Sequence of chain 1.B:
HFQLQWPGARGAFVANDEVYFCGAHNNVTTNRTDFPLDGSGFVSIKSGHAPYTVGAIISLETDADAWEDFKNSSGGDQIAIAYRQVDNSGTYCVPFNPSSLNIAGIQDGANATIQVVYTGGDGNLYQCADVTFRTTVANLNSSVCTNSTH

This protein binds this small molecule.
Small molecule (SMILES): CC(=O)N[C@@H]1[C@@H](O)[C@H](O)[C@@H](CO)O[C@H]1O

Binding-site contacts:
Ligand atom C8 contacts residue GLY8 of chain 1.B at 3.7 Å.
Ligand atom C8 contacts residue ALA9 of chain 1.B at 3.9 Å (hydrophobic).
Ligand atom C5 contacts residue ASN31 of chain 1.B at 3.6 Å.
Ligand atom O5 contacts residue ARG10 of chain 1.B at 4.3 Å.
Ligand atom C2 contacts residue ASN31 of chain 1.B at 2.5 Å.
Ligand atom C5 contacts residue ARG10 of chain 1.B at 3.6 Å.
Ligand atom N2 contacts residue ALA9 of chain 1.B at 3.5 Å (h-bond).
Ligand atom O5 contacts residue ASN31 of chain 1.B at 2.4 Å (h-bond).
Ligand atom C7 contacts residue ALA9 of chain 1.B at 4.2 Å (hydrophobic).
Ligand atom O4 contacts residue ALA12 of chain 1.B at 4.3 Å.
Ligand atom C2 contacts residue ARG10 of chain 1.B at 4.2 Å.
Ligand atom C1 contacts residue ARG10 of chain 1.B at 4.0 Å.
Ligand atom C7 contacts residue ASN31 of chain 1.B at 3.5 Å.
Ligand atom C3 contacts residue ASN31 of chain 1.B at 3.8 Å.
Ligand atom N2 contacts residue ASN31 of chain 1.B at 3.0 Å (h-bond).
Ligand atom N2 contacts residue ARG10 of chain 1.B at 4.4 Å.
Ligand atom O4 contacts residue GLY11 of chain 1.B at 3.6 Å.
Ligand atom C4 contacts residue ASN31 of chain 1.B at 4.2 Å.
Ligand atom C3 contacts residue ALA9 of chain 1.B at 4.1 Å (hydrophobic).
Ligand atom C8 contacts residue THR33 of chain 1.B at 3.7 Å.
Ligand atom C4 contacts residue ARG10 of chain 1.B at 3.9 Å.
Ligand atom C8 contacts residue ASN31 of chain 1.B at 4.2 Å.
Ligand atom C3 contacts residue GLY11 of chain 1.B at 4.4 Å.
Ligand atom C3 contacts residue ARG10 of chain 1.B at 3.6 Å.
Ligand atom C2 contacts residue ALA9 of chain 1.B at 4.4 Å (hydrophobic).
Ligand atom O7 contacts residue ASN31 of chain 1.B at 3.7 Å.
Ligand atom C1 contacts residue ASN31 of chain 1.B at 1.4 Å.
Ligand atom O3 contacts residue ALA9 of chain 1.B at 4.2 Å.
Ligand atom O4 contacts residue ARG10 of chain 1.B at 3.9 Å.